A small-molecule ligand and the protein it binds are described below.
Small molecule (SMILES): [H]/N=C1/N[C@](C)(C(C)C)CC(=O)N1Cc1cccc(C(=O)NCc2ccccc2)c1

Binding-site contacts:
Ligand atom C29 contacts residue GLY228 of chain 1.A at 3.1 Å.
Ligand atom C23 contacts residue GLY228 of chain 1.A at 3.5 Å.
Ligand atom O21 contacts residue SER230 of chain 1.A at 3.3 Å (h-bond).
Ligand atom N1 contacts residue ASP38 of chain 1.A at 2.8 Å (salt-bridge).
Ligand atom C15 contacts residue GLY228 of chain 1.A at 3.2 Å.
Ligand atom C11 contacts residue TYR83 of chain 1.A at 3.6 Å (hydrophobic).
Ligand atom O8 contacts residue THR85 of chain 1.A at 3.0 Å (h-bond).
Ligand atom N22 contacts residue GLY228 of chain 1.A at 2.8 Å (h-bond).
Ligand atom C23 contacts residue SER230 of chain 1.A at 3.4 Å.
Ligand atom C17 contacts residue THR85 of chain 1.A at 3.7 Å.
Ligand atom N7 contacts residue ASP38 of chain 1.A at 3.0 Å (salt-bridge).
Ligand atom N7 contacts residue ASP226 of chain 1.A at 2.7 Å (salt-bridge).
Ligand atom C12 contacts residue GLY228 of chain 1.A at 3.4 Å.
Ligand atom C9 contacts residue ASP226 of chain 1.A at 3.4 Å.
Ligand atom C3 contacts residue TYR83 of chain 1.A at 3.4 Å (hydrophobic).
Ligand atom C23 contacts residue THR18 of chain 1.A at 3.7 Å.
Ligand atom C26 contacts residue VAL36 of chain 1.A at 3.4 Å (hydrophobic).
Ligand atom C2 contacts residue ASP38 of chain 1.A at 3.7 Å.
Ligand atom C28 contacts residue GLY228 of chain 1.A at 3.7 Å.
Ligand atom C28 contacts residue THR227 of chain 1.A at 3.4 Å.
Ligand atom C6 contacts residue ASP38 of chain 1.A at 3.6 Å.
Ligand atom C26 contacts residue TYR20 of chain 1.A at 3.4 Å (hydrophobic).
Ligand atom C29 contacts residue THR18 of chain 1.A at 3.0 Å.
Ligand atom C24 contacts residue SER230 of chain 1.A at 3.7 Å.
Ligand atom C27 contacts residue THR227 of chain 1.A at 3.4 Å.
Ligand atom C28 contacts residue THR18 of chain 1.A at 3.4 Å.
Ligand atom C29 contacts residue ALA229 of chain 1.A at 3.5 Å (hydrophobic).
Ligand atom C4 contacts residue THR85 of chain 1.A at 3.7 Å.
Ligand atom C24 contacts residue GLY228 of chain 1.A at 3.2 Å.
Ligand atom C29 contacts residue SER230 of chain 1.A at 3.3 Å.
Ligand atom C20 contacts residue SER230 of chain 1.A at 3.6 Å.
Ligand atom O8 contacts residue TYR83 of chain 1.A at 3.6 Å.
Ligand atom O8 contacts residue SER84 of chain 1.A at 3.5 Å (h-bond).
Ligand atom C25 contacts residue VAL36 of chain 1.A at 3.7 Å (hydrophobic).
Ligand atom C28 contacts residue ALA229 of chain 1.A at 3.7 Å (hydrophobic).
Ligand atom C24 contacts residue THR18 of chain 1.A at 3.2 Å.
Ligand atom C11 contacts residue ASP38 of chain 1.A at 3.3 Å.
Ligand atom C26 contacts residue GLN19 of chain 1.A at 3.6 Å.
Ligand atom C15 contacts residue ALA229 of chain 1.A at 3.7 Å (hydrophobic).
Ligand atom C27 contacts residue TYR20 of chain 1.A at 3.3 Å (hydrophobic).

Sequence of chain 1.A:
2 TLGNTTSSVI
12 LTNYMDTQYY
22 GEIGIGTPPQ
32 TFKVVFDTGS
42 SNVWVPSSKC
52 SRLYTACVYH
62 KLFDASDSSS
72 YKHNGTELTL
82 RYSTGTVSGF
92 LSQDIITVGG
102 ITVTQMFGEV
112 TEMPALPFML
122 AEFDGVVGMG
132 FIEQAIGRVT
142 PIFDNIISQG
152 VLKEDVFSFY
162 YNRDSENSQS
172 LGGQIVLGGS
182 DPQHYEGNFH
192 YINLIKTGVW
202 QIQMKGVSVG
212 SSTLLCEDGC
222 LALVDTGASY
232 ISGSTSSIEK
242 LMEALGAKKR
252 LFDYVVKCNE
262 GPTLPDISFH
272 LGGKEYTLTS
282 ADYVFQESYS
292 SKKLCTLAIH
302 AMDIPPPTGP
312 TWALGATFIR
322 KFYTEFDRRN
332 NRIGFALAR